This small molecule binds to this protein.
Small molecule (SMILES): CC(=O)N[C@@H]1[C@@H](O)[C@H](O)[C@@H](CO)O[C@H]1O

Binding-site contacts:
Ligand atom N2 contacts residue ASN921 of chain 1.D at 2.8 Å (h-bond).
Ligand atom C3 contacts residue ASN921 of chain 1.D at 3.8 Å.
Ligand atom C5 contacts residue ASN921 of chain 1.D at 3.7 Å.
Ligand atom O5 contacts residue ASN921 of chain 1.D at 2.4 Å (h-bond).
Ligand atom C1 contacts residue ASN921 of chain 1.D at 1.4 Å.
Ligand atom C7 contacts residue ASN921 of chain 1.D at 3.1 Å.
Ligand atom O7 contacts residue ASN921 of chain 1.D at 3.1 Å (h-bond).
Ligand atom C2 contacts residue ASN921 of chain 1.D at 2.4 Å.
Ligand atom C4 contacts residue ASN921 of chain 1.D at 4.2 Å.
Ligand atom C8 contacts residue ASN921 of chain 1.D at 4.0 Å.

Sequence of chain 1.D:
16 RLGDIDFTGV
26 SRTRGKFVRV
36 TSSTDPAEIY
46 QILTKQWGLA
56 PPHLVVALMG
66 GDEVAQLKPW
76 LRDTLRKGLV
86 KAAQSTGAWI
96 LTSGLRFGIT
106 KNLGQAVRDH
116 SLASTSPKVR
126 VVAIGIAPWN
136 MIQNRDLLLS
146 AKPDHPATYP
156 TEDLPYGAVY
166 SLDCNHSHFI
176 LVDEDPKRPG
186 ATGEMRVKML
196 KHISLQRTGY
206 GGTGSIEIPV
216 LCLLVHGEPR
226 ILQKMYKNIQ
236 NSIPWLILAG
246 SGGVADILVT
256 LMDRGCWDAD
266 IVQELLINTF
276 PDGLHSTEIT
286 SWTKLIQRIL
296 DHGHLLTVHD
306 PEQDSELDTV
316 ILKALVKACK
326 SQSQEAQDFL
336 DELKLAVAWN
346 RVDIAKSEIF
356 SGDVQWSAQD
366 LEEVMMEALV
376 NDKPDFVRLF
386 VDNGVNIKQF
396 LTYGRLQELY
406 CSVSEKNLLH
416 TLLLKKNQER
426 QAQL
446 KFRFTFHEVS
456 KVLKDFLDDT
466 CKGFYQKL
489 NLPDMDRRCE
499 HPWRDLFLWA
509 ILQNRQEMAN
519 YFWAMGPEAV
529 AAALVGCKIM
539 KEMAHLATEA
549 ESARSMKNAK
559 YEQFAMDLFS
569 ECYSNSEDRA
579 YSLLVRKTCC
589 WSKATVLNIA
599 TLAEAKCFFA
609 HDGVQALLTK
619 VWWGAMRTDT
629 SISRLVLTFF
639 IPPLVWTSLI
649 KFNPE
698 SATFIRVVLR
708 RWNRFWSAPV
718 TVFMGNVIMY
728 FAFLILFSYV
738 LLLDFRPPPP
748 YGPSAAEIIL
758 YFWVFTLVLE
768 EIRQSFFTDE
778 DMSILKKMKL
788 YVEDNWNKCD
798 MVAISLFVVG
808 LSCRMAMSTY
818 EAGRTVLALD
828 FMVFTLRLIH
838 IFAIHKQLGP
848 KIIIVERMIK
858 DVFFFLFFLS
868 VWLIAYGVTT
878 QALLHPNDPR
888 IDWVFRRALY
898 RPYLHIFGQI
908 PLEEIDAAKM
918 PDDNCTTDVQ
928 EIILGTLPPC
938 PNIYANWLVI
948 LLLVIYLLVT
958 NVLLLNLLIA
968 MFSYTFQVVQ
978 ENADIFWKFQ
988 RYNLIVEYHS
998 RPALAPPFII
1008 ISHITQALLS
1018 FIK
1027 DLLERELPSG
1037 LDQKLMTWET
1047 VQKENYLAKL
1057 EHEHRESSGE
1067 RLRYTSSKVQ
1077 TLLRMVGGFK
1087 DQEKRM